Sequence of chain 3.A:
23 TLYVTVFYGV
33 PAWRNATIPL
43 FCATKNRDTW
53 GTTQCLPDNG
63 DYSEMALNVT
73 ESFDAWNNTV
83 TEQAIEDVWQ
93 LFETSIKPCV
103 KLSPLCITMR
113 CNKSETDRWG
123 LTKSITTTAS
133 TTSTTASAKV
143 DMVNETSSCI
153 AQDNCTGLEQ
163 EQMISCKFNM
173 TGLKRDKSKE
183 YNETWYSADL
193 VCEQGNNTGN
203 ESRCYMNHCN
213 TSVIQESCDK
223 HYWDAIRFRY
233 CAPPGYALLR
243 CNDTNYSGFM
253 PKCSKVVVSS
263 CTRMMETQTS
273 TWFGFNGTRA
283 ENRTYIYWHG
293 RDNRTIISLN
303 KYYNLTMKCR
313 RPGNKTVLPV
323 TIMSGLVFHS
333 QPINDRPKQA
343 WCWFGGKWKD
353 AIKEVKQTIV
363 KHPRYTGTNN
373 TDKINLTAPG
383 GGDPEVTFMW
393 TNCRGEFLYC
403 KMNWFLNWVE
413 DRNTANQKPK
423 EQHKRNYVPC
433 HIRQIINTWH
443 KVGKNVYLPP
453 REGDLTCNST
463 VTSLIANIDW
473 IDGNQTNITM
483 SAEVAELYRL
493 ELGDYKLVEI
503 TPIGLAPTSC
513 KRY

Binding-site contacts:
Ligand atom N2 contacts residue LYS169 of chain 3.A at 4.5 Å.
Ligand atom N2 contacts residue ASN184 of chain 3.A at 3.0 Å (h-bond).
Ligand atom C8 contacts residue TYR183 of chain 3.A at 3.9 Å (hydrophobic).
Ligand atom C2 contacts residue ASN184 of chain 3.A at 2.5 Å.
Ligand atom C8 contacts residue GLU182 of chain 3.A at 3.3 Å.
Ligand atom O5 contacts residue ASN184 of chain 3.A at 2.4 Å (h-bond).
Ligand atom C5 contacts residue ASN184 of chain 3.A at 3.8 Å.
Ligand atom O7 contacts residue GLU182 of chain 3.A at 4.1 Å.
Ligand atom C3 contacts residue ASN184 of chain 3.A at 3.9 Å.
Ligand atom C4 contacts residue ASN184 of chain 3.A at 4.4 Å.
Ligand atom O7 contacts residue ASN184 of chain 3.A at 3.3 Å (h-bond).
Ligand atom C8 contacts residue ASN184 of chain 3.A at 3.7 Å.
Ligand atom C7 contacts residue GLU182 of chain 3.A at 4.2 Å.
Ligand atom C1 contacts residue ASN184 of chain 3.A at 1.5 Å.
Ligand atom C7 contacts residue ASN184 of chain 3.A at 3.3 Å.
Ligand atom O5 contacts residue ASN336 of chain 3.A at 4.3 Å.

A small-molecule ligand and the protein it binds are described below.
Small molecule (SMILES): CC(=O)N[C@@H]1[C@@H](O)[C@H](O)[C@@H](CO)O[C@H]1O